A small-molecule ligand and the protein it binds are described below.
Small molecule (SMILES): N=C(NCCC[C@H](N)CNCCN)N[N+](=O)[O-]

Sequence of chain 1.A:
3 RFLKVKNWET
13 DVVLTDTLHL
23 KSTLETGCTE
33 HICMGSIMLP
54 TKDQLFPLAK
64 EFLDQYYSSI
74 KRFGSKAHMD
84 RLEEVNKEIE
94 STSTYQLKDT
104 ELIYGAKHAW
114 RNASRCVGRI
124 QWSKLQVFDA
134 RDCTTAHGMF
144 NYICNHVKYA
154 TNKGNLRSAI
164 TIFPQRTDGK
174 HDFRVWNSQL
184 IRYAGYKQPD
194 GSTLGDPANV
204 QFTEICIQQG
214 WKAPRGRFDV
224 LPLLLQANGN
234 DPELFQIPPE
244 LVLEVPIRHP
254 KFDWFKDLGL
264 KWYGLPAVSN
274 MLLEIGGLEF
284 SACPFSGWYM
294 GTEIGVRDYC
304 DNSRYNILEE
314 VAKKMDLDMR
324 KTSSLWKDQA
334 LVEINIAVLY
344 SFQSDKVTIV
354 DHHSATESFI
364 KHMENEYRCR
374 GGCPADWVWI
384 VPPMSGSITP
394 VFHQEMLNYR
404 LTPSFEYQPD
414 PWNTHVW

Binding-site contacts:
Ligand atom NH1 contacts residue PRO269 of chain 1.A at 4.0 Å.
Ligand atom O3 contacts residue PRO269 of chain 1.A at 3.4 Å.
Ligand atom NH2 contacts residue TRP291 of chain 1.A at 3.1 Å (h-bond).
Ligand atom C2' contacts residue HEM1 of chain 1.E at 3.9 Å.
Ligand atom O2 contacts residue PHE288 of chain 1.A at 3.9 Å.
Ligand atom C1' contacts residue HEM1 of chain 1.E at 3.7 Å.
Ligand atom O3 contacts residue TRP291 of chain 1.A at 2.9 Å (h-bond).
Ligand atom O2 contacts residue SER289 of chain 1.A at 3.3 Å.
Ligand atom NH2 contacts residue GLU296 of chain 1.A at 3.0 Å (salt-bridge).
Ligand atom O2 contacts residue GLY290 of chain 1.A at 2.9 Å (h-bond).
Ligand atom CD contacts residue HEM1 of chain 1.E at 3.8 Å.
Ligand atom CG contacts residue GLU296 of chain 1.A at 4.0 Å.
Ligand atom NO contacts residue PRO269 of chain 1.A at 3.8 Å.
Ligand atom NE contacts residue HEM1 of chain 1.E at 3.9 Å.
Ligand atom CB contacts residue GLU296 of chain 1.A at 3.2 Å.
Ligand atom CZ contacts residue PRO269 of chain 1.A at 3.9 Å (hydrophobic).
Ligand atom NH2 contacts residue HEM1 of chain 1.E at 3.5 Å.
Ligand atom O2 contacts residue HEM1 of chain 1.E at 3.3 Å.
Ligand atom N contacts residue HEM1 of chain 1.E at 4.0 Å.
Ligand atom O2 contacts residue PRO269 of chain 1.A at 3.6 Å.
Ligand atom N contacts residue TYR292 of chain 1.A at 3.9 Å.
Ligand atom NO contacts residue GLY290 of chain 1.A at 3.4 Å (h-bond).
Ligand atom CZ contacts residue GLU296 of chain 1.A at 3.6 Å.
Ligand atom N1' contacts residue HEM1 of chain 1.E at 2.6 Å (h-bond).
Ligand atom O3 contacts residue GLY290 of chain 1.A at 3.1 Å (h-bond).
Ligand atom CD contacts residue VAL271 of chain 1.A at 3.8 Å (hydrophobic).
Ligand atom C contacts residue HEM1 of chain 1.E at 3.5 Å.
Ligand atom NO contacts residue HEM1 of chain 1.E at 3.5 Å.
Ligand atom CA contacts residue HEM1 of chain 1.E at 3.3 Å.
Ligand atom CB contacts residue GLN182 of chain 1.A at 3.8 Å.
Ligand atom NH1 contacts residue HEM1 of chain 1.E at 4.0 Å.
Ligand atom NH2 contacts residue PRO269 of chain 1.A at 3.9 Å.
Ligand atom NE contacts residue GLU296 of chain 1.A at 2.8 Å (salt-bridge).
Ligand atom C contacts residue GLN182 of chain 1.A at 3.5 Å.
Ligand atom CZ contacts residue HEM1 of chain 1.E at 3.9 Å.
Ligand atom N contacts residue GLU296 of chain 1.A at 2.7 Å (salt-bridge).
Ligand atom O3 contacts residue HEM1 of chain 1.E at 3.3 Å.
Ligand atom CD contacts residue GLU296 of chain 1.A at 3.6 Å.
Ligand atom CA contacts residue GLU296 of chain 1.A at 3.1 Å.
Ligand atom CG contacts residue VAL271 of chain 1.A at 3.5 Å (hydrophobic).